A protein and the small-molecule ligand that binds it are described below.
Small molecule (SMILES): CC(=O)N[C@@H]1[C@@H](O)[C@H](O)[C@@H](CO)O[C@H]1O

Sequence of chain 1.D:
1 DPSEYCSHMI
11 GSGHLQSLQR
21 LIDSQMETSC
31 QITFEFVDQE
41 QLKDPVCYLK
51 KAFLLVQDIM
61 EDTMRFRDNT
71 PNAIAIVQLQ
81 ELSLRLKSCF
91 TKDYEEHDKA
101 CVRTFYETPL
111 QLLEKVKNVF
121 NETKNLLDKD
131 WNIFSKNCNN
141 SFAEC

Binding-site contacts:
Ligand atom O7 contacts residue LYS117 of chain 1.D at 4.2 Å.
Ligand atom C6 contacts residue ASN125 of chain 1.D at 3.6 Å.
Ligand atom C1 contacts residue ASN125 of chain 1.D at 4.3 Å.
Ligand atom C3 contacts residue ASN121 of chain 1.D at 3.9 Å.
Ligand atom C2 contacts residue ASN121 of chain 1.D at 2.6 Å.
Ligand atom O6 contacts residue ASN125 of chain 1.D at 3.5 Å (h-bond).
Ligand atom C7 contacts residue ASN121 of chain 1.D at 4.2 Å.
Ligand atom C5 contacts residue ASN125 of chain 1.D at 4.1 Å.
Ligand atom C1 contacts residue ASN121 of chain 1.D at 1.4 Å.
Ligand atom O5 contacts residue ASN125 of chain 1.D at 3.3 Å (h-bond).
Ligand atom C4 contacts residue ASN121 of chain 1.D at 4.2 Å.
Ligand atom N2 contacts residue ASN121 of chain 1.D at 3.2 Å (h-bond).
Ligand atom O5 contacts residue ASN121 of chain 1.D at 2.4 Å (h-bond).
Ligand atom C8 contacts residue LYS117 of chain 1.D at 4.4 Å.
Ligand atom C5 contacts residue ASN121 of chain 1.D at 3.6 Å.